Binding-site contacts:
Ligand atom C7 contacts residue DV798 of chain 1.I at 2.5 Å.
Ligand atom O6 contacts residue LYS63 of chain 1.H at 3.0 Å (salt-bridge).
Ligand atom O2 contacts residue LYS38 of chain 1.H at 2.9 Å (salt-bridge).
Ligand atom C2 contacts residue GLU62 of chain 1.H at 3.5 Å.
Ligand atom C5 contacts residue SER21 of chain 1.A at 3.5 Å.
Ligand atom N2 contacts residue DV798 of chain 1.I at 3.6 Å (h-bond).
Ligand atom C7 contacts residue ASN125 of chain 1.A at 3.5 Å.
Ligand atom C3 contacts residue GLU87 of chain 1.A at 3.3 Å.
Ligand atom O5 contacts residue LYS63 of chain 1.H at 3.2 Å.
Ligand atom C1 contacts residue GLU46 of chain 1.H at 3.7 Å.
Ligand atom O5 contacts residue ASN125 of chain 1.A at 2.4 Å (h-bond).
Ligand atom N2 contacts residue ASN125 of chain 1.A at 3.1 Å (h-bond).
Ligand atom C3 contacts residue LYS38 of chain 1.H at 3.5 Å.
Ligand atom C1 contacts residue SER21 of chain 1.A at 3.3 Å.
Ligand atom C8 contacts residue CYS79 of chain 1.A at 3.3 Å (hydrophobic).
Ligand atom C4 contacts residue GLU62 of chain 1.H at 3.2 Å.
Ligand atom O6 contacts residue SER21 of chain 1.A at 2.9 Å (h-bond).
Ligand atom C7 contacts residue CYS79 of chain 1.A at 3.7 Å (hydrophobic).
Ligand atom C6 contacts residue SER21 of chain 1.A at 3.6 Å.
Ligand atom C4 contacts residue LYS38 of chain 1.H at 3.3 Å.
Ligand atom O3 contacts residue GLU87 of chain 1.A at 2.4 Å (salt-bridge).
Ligand atom C8 contacts residue DV798 of chain 1.I at 3.1 Å.
Ligand atom O3 contacts residue GLU62 of chain 1.H at 3.0 Å (salt-bridge).
Ligand atom C2 contacts residue ASN125 of chain 1.A at 2.5 Å.
Ligand atom C1 contacts residue ASN125 of chain 1.A at 1.5 Å.
Ligand atom C2 contacts residue GLU46 of chain 1.H at 3.7 Å.
Ligand atom C8 contacts residue GLU87 of chain 1.A at 3.7 Å.
Ligand atom C6 contacts residue GLU62 of chain 1.H at 3.6 Å.
Ligand atom N2 contacts residue GLU87 of chain 1.A at 3.3 Å (salt-bridge).
Ligand atom O3 contacts residue LYS38 of chain 1.H at 2.9 Å (salt-bridge).
Ligand atom O6 contacts residue THR20 of chain 1.A at 3.0 Å (h-bond).
Ligand atom O2 contacts residue GLU46 of chain 1.H at 2.6 Å (salt-bridge).
Ligand atom O3 contacts residue GLU89 of chain 1.H at 2.7 Å (salt-bridge).
Ligand atom C3 contacts residue GLU62 of chain 1.H at 3.4 Å.
Ligand atom O4 contacts residue GLU89 of chain 1.H at 3.7 Å.
Ligand atom O5 contacts residue VAL22 of chain 1.A at 3.6 Å.
Ligand atom O7 contacts residue DV798 of chain 1.I at 1.6 Å (h-bond).
Ligand atom O7 contacts residue ASN125 of chain 1.A at 3.5 Å (h-bond).
Ligand atom O4 contacts residue ASP90 of chain 1.H at 3.7 Å.
Ligand atom O5 contacts residue SER21 of chain 1.A at 2.5 Å (h-bond).

The small molecule below binds the protein below.
Small molecule (SMILES): CC(=O)N[C@H]1[C@@H](O[C@H]2[C@H](O)[C@@H](NC(C)=O)CO[C@@H]2CO)O[C@H](CO)[C@@H](O[C@@H]2O[C@H](CO[C@H]3O[C@H](CO[C@H]4O[C@H](CO)[C@@H](O)[C@H](O)[C@@H]4O[C@H]4O[C@H](CO)[C@@H](O)[C@H](O)[C@@H]4O)[C@@H](O)[C@H](O)[C@@H]3O)[C@@H](O)[C@H](O)[C@@H]2O)[C@@H]1O

Sequence of chain 1.A:
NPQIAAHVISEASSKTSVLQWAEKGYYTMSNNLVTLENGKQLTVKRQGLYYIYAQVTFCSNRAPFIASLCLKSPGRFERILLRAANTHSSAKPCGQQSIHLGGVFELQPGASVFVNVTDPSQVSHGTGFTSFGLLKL

Sequence of chain 1.I:
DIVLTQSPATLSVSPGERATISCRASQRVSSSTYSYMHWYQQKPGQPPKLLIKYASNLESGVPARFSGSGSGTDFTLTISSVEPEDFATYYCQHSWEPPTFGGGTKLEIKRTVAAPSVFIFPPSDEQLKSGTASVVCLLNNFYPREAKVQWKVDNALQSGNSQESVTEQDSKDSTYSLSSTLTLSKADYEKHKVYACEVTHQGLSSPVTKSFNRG

Sequence of chain 1.H:
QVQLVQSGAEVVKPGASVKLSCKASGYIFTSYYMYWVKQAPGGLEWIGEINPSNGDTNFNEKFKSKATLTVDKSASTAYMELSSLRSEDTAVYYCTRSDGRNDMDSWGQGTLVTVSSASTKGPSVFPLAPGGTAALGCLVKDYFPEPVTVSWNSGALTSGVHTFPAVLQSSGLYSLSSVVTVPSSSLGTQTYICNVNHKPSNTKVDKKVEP